Binding-site contacts:
Ligand atom C5 contacts residue NAG1 of chain 25.J at 4.3 Å.
Ligand atom O5 contacts residue THR235 of chain 25.E at 4.4 Å.
Ligand atom O5 contacts residue ASN218 of chain 25.E at 2.3 Å (h-bond).
Ligand atom C2 contacts residue ASN218 of chain 25.E at 2.3 Å.
Ligand atom C3 contacts residue ASN218 of chain 25.E at 3.7 Å.
Ligand atom N2 contacts residue ASN218 of chain 25.E at 2.9 Å (h-bond).
Ligand atom C1 contacts residue ASN218 of chain 25.E at 1.4 Å.
Ligand atom C4 contacts residue ASN218 of chain 25.E at 4.1 Å.
Ligand atom C1 contacts residue NAG1 of chain 25.J at 3.7 Å.
Ligand atom O7 contacts residue ASN218 of chain 25.E at 2.3 Å (h-bond).
Ligand atom O5 contacts residue NAG1 of chain 25.J at 4.1 Å.
Ligand atom C5 contacts residue ASN218 of chain 25.E at 3.6 Å.
Ligand atom C8 contacts residue ASN218 of chain 25.E at 4.3 Å.
Ligand atom C7 contacts residue ASN218 of chain 25.E at 2.9 Å.

The small molecule below binds the protein below.
Small molecule (SMILES): CC(=O)N[C@H]1[C@H](O[C@H]2[C@H](O)[C@@H](NC(C)=O)CO[C@@H]2CO)O[C@H](CO)[C@@H](O)[C@@H]1O

Sequence of chain 25.E:
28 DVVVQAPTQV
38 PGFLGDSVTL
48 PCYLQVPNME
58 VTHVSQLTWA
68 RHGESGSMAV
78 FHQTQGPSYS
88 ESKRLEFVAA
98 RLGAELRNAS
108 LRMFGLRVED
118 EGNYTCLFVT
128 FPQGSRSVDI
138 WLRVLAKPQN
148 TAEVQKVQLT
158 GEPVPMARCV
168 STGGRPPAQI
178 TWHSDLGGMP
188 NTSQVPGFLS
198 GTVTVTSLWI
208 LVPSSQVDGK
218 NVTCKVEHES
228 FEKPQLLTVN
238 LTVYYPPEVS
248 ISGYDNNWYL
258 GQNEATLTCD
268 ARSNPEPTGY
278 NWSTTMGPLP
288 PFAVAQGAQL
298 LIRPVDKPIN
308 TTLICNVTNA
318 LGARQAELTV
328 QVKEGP